Sequence of chain 1.C:
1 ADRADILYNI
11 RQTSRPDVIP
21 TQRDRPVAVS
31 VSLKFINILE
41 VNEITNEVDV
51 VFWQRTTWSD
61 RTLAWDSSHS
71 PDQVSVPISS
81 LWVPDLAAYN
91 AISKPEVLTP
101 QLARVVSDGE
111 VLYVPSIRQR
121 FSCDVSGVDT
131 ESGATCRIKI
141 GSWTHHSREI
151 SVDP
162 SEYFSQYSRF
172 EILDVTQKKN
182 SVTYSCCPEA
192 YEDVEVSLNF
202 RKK

This small molecule binds to this protein.
Small molecule (SMILES): O=C1C=C(N(Cc2ccc(Cl)nc2)CC(F)F)CO1

Binding-site contacts:
Ligand atom C11 contacts residue VAL114 of chain 1.C at 3.9 Å (hydrophobic).
Ligand atom C2 contacts residue TRP53 of chain 1.C at 3.5 Å (hydrophobic).
Ligand atom C7 contacts residue TYR192 of chain 1.B at 3.7 Å (hydrophobic).
Ligand atom C1 contacts residue CYS187 of chain 1.B at 3.8 Å (hydrophobic).
Ligand atom C12 contacts residue CYS188 of chain 1.B at 3.8 Å (hydrophobic).
Ligand atom O1 contacts residue CYS187 of chain 1.B at 3.5 Å (h-bond).
Ligand atom F1 contacts residue TYR185 of chain 1.B at 3.4 Å.
Ligand atom N1 contacts residue TRP143 of chain 1.B at 3.7 Å.
Ligand atom CL1 contacts residue LEU112 of chain 1.C at 2.9 Å.
Ligand atom C4 contacts residue TRP143 of chain 1.B at 3.2 Å (hydrophobic).
Ligand atom O2 contacts residue TRP53 of chain 1.C at 3.3 Å.
Ligand atom F2 contacts residue SER142 of chain 1.B at 3.8 Å.
Ligand atom C9 contacts residue ARG104 of chain 1.C at 3.6 Å.
Ligand atom C1 contacts residue ARG55 of chain 1.C at 3.5 Å.
Ligand atom CL1 contacts residue VAL114 of chain 1.C at 3.9 Å.
Ligand atom CL1 contacts residue ALA103 of chain 1.C at 3.9 Å.
Ligand atom C1 contacts residue VAL114 of chain 1.C at 3.5 Å (hydrophobic).
Ligand atom N2 contacts residue VAL114 of chain 1.C at 3.6 Å.
Ligand atom F2 contacts residue TYR192 of chain 1.B at 4.0 Å.
Ligand atom C6 contacts residue TYR192 of chain 1.B at 3.2 Å (hydrophobic).
Ligand atom C11 contacts residue TRP143 of chain 1.B at 3.1 Å (hydrophobic).
Ligand atom O2 contacts residue VAL114 of chain 1.C at 3.7 Å.
Ligand atom C5 contacts residue TYR192 of chain 1.B at 3.8 Å (hydrophobic).
Ligand atom CL1 contacts residue ARG104 of chain 1.C at 3.4 Å.
Ligand atom C7 contacts residue TRP143 of chain 1.B at 3.2 Å (hydrophobic).
Ligand atom C9 contacts residue LEU112 of chain 1.C at 3.7 Å (hydrophobic).
Ligand atom C6 contacts residue TRP143 of chain 1.B at 3.2 Å (hydrophobic).
Ligand atom C12 contacts residue ARG55 of chain 1.C at 3.6 Å.
Ligand atom CL1 contacts residue LEU102 of chain 1.C at 3.8 Å.
Ligand atom O1 contacts residue ARG55 of chain 1.C at 2.8 Å (salt-bridge).
Ligand atom O1 contacts residue VAL114 of chain 1.C at 3.7 Å.
Ligand atom F1 contacts residue TYR192 of chain 1.B at 4.0 Å.
Ligand atom C5 contacts residue TRP143 of chain 1.B at 3.8 Å (hydrophobic).
Ligand atom C10 contacts residue VAL114 of chain 1.C at 3.7 Å (hydrophobic).
Ligand atom N2 contacts residue TRP143 of chain 1.B at 3.8 Å.
Ligand atom F2 contacts residue TRP143 of chain 1.B at 3.8 Å.
Ligand atom C8 contacts residue TYR192 of chain 1.B at 3.3 Å (hydrophobic).
Ligand atom F2 contacts residue TYR89 of chain 1.B at 3.3 Å.
Ligand atom CL1 contacts residue TYR113 of chain 1.C at 3.7 Å.
Ligand atom N2 contacts residue THR144 of chain 1.B at 3.9 Å.

Sequence of chain 1.B:
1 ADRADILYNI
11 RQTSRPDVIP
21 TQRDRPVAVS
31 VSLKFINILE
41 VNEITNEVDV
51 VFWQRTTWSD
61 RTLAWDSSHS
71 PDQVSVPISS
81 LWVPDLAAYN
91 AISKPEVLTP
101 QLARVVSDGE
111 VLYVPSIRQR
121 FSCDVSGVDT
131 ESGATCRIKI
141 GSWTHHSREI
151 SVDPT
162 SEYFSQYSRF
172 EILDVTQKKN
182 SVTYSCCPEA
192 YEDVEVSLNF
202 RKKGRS